Binding-site contacts:
Ligand atom O7 contacts residue ARG304 of chain 1.B at 4.1 Å.
Ligand atom C7 contacts residue ARG304 of chain 1.B at 3.8 Å.
Ligand atom N2 contacts residue ASN179 of chain 1.B at 2.8 Å (h-bond).
Ligand atom C7 contacts residue ASN179 of chain 1.B at 4.0 Å.
Ligand atom C1 contacts residue ASN179 of chain 1.B at 1.4 Å.
Ligand atom C2 contacts residue ASN179 of chain 1.B at 2.4 Å.
Ligand atom C1 contacts residue ARG304 of chain 1.B at 3.3 Å.
Ligand atom O5 contacts residue ASN179 of chain 1.B at 2.4 Å (h-bond).
Ligand atom C5 contacts residue ASN179 of chain 1.B at 3.6 Å.
Ligand atom C2 contacts residue ARG304 of chain 1.B at 3.7 Å.
Ligand atom C3 contacts residue ASN179 of chain 1.B at 3.8 Å.
Ligand atom C4 contacts residue ASN179 of chain 1.B at 4.2 Å.
Ligand atom N2 contacts residue ARG304 of chain 1.B at 2.9 Å (salt-bridge).

A small-molecule ligand and the protein it binds are described below.
Small molecule (SMILES): CC(=O)N[C@@H]1[C@@H](O)[C@H](O)[C@@H](CO)O[C@H]1O

Sequence of chain 1.B:
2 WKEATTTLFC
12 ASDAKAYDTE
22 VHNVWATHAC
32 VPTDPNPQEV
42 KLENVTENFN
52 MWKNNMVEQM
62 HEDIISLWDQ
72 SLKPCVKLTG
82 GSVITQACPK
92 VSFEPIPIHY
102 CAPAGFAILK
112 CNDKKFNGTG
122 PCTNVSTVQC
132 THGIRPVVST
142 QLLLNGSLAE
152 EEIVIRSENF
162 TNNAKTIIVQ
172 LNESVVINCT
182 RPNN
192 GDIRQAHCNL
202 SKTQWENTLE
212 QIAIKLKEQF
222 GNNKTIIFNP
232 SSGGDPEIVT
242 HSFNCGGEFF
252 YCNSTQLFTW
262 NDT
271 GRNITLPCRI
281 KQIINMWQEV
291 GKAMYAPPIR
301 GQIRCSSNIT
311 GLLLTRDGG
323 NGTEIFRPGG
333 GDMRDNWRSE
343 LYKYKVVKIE